This small molecule binds to this protein.
Small molecule (SMILES): Cc1nn(-c2ccccn2)c2sc(NC(=O)c3ccccc3)cc12

Sequence of chain 1.D:
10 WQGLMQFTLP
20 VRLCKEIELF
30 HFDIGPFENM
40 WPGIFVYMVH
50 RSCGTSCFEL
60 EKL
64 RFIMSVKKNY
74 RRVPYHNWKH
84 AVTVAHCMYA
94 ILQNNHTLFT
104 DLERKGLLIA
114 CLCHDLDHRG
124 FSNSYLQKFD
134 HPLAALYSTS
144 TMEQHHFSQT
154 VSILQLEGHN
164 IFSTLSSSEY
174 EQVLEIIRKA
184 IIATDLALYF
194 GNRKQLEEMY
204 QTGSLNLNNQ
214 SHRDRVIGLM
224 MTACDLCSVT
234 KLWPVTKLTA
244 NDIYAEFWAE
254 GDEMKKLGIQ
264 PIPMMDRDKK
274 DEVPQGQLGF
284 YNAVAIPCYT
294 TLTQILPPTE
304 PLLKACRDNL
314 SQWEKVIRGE

Binding-site contacts:
Ligand atom N12 contacts residue ILE246 of chain 1.D at 3.9 Å.
Ligand atom C21 contacts residue SER231 of chain 1.D at 3.6 Å.
Ligand atom C20 contacts residue PHE283 of chain 1.D at 4.0 Å (hydrophobic).
Ligand atom C15 contacts residue PHE283 of chain 1.D at 3.9 Å (hydrophobic).
Ligand atom O13 contacts residue LEU189 of chain 1.D at 3.8 Å.
Ligand atom C1 contacts residue PHE283 of chain 1.D at 3.6 Å (hydrophobic).
Ligand atom C11 contacts residue PHE283 of chain 1.D at 3.5 Å (hydrophobic).
Ligand atom C17 contacts residue LEU229 of chain 1.D at 4.0 Å (hydrophobic).
Ligand atom C7 contacts residue PHE250 of chain 1.D at 3.9 Å (hydrophobic).
Ligand atom C3 contacts residue MET267 of chain 1.D at 3.8 Å (hydrophobic).
Ligand atom C16 contacts residue ILE246 of chain 1.D at 3.6 Å (hydrophobic).
Ligand atom C20 contacts residue SER231 of chain 1.D at 3.7 Å.
Ligand atom C7 contacts residue PHE283 of chain 1.D at 3.7 Å (hydrophobic).
Ligand atom C21 contacts residue ILE246 of chain 1.D at 3.2 Å (hydrophobic).
Ligand atom N4 contacts residue PHE250 of chain 1.D at 4.0 Å.
Ligand atom C15 contacts residue GLN280 of chain 1.D at 3.7 Å.
Ligand atom C11 contacts residue ILE246 of chain 1.D at 3.9 Å (hydrophobic).
Ligand atom C20 contacts residue ILE246 of chain 1.D at 3.2 Å (hydrophobic).
Ligand atom C14 contacts residue LEU189 of chain 1.D at 4.0 Å (hydrophobic).
Ligand atom C3 contacts residue PHE250 of chain 1.D at 3.8 Å (hydrophobic).
Ligand atom N4 contacts residue GLN280 of chain 1.D at 3.2 Å (h-bond).
Ligand atom C1 contacts residue PHE250 of chain 1.D at 3.8 Å (hydrophobic).
Ligand atom C8 contacts residue PHE283 of chain 1.D at 4.0 Å (hydrophobic).
Ligand atom C7 contacts residue GLN280 of chain 1.D at 3.8 Å.
Ligand atom C3 contacts residue PHE283 of chain 1.D at 3.6 Å (hydrophobic).
Ligand atom N2 contacts residue PHE283 of chain 1.D at 3.6 Å.
Ligand atom C10 contacts residue LEU189 of chain 1.D at 3.7 Å (hydrophobic).
Ligand atom C8 contacts residue MET267 of chain 1.D at 3.3 Å (hydrophobic).
Ligand atom N4 contacts residue PHE283 of chain 1.D at 3.7 Å.
Ligand atom C21 contacts residue TYR78 of chain 1.D at 4.0 Å (hydrophobic).
Ligand atom S5 contacts residue PHE283 of chain 1.D at 3.8 Å.
Ligand atom C16 contacts residue PHE283 of chain 1.D at 3.4 Å (hydrophobic).
Ligand atom C15 contacts residue TYR247 of chain 1.D at 3.7 Å (hydrophobic).
Ligand atom C15 contacts residue MET267 of chain 1.D at 3.6 Å (hydrophobic).
Ligand atom C18 contacts residue LEU189 of chain 1.D at 4.0 Å (hydrophobic).
Ligand atom C15 contacts residue GLY279 of chain 1.D at 3.8 Å.
Ligand atom N9 contacts residue LEU189 of chain 1.D at 4.0 Å.
Ligand atom C16 contacts residue GLN280 of chain 1.D at 3.8 Å.
Ligand atom C20 contacts residue VAL232 of chain 1.D at 3.8 Å (hydrophobic).
Ligand atom C17 contacts residue ILE246 of chain 1.D at 3.5 Å (hydrophobic).